Sequence of chain 1.A:
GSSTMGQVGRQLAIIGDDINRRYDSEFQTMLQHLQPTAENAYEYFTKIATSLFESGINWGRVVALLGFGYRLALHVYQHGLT

Binding-site contacts:
Ligand atom O contacts residue THR32 of chain 1.A at 4.0 Å.
Ligand atom O contacts residue HIS36 of chain 1.A at 3.0 Å.
Ligand atom C contacts residue THR32 of chain 1.A at 3.7 Å.
Ligand atom N contacts residue THR32 of chain 1.A at 3.2 Å.
Ligand atom CA contacts residue THR32 of chain 1.A at 4.1 Å.
Ligand atom OXT contacts residue HIS36 of chain 1.A at 2.5 Å (h-bond).
Ligand atom C contacts residue HIS36 of chain 1.A at 3.3 Å.
Ligand atom OXT contacts residue THR32 of chain 1.A at 3.7 Å.

This small molecule binds to this protein.
Small molecule (SMILES): CCCCCCCC(=O)OC[C@H](COP(=O)(O)OC[C@H](N)C(=O)O)OC(=O)CCCCCCC